Binding-site contacts:
Ligand atom C2 contacts residue LEU195 of chain 1.A at 4.0 Å (hydrophobic).
Ligand atom O2 contacts residue SER194 of chain 1.A at 4.0 Å.
Ligand atom C2 contacts residue ZN1 of chain 1.B at 4.2 Å.
Ligand atom C3 contacts residue LEU195 of chain 1.A at 3.9 Å (hydrophobic).
Ligand atom S1 contacts residue VAL119 of chain 1.A at 3.7 Å.
Ligand atom NH contacts residue GLU104 of chain 1.A at 4.2 Å.
Ligand atom C4 contacts residue THR197 of chain 1.A at 3.9 Å.
Ligand atom NH contacts residue ZN1 of chain 1.B at 2.0 Å.
Ligand atom O2 contacts residue TRP206 of chain 1.A at 3.5 Å.
Ligand atom NH contacts residue THR196 of chain 1.A at 2.9 Å (h-bond).
Ligand atom O1 contacts residue HIS117 of chain 1.A at 3.5 Å (h-bond).
Ligand atom C4 contacts residue LEU195 of chain 1.A at 3.7 Å (hydrophobic).
Ligand atom C3 contacts residue THR196 of chain 1.A at 4.4 Å.
Ligand atom NH contacts residue HIS94 of chain 1.A at 3.3 Å (h-bond).
Ligand atom O2 contacts residue THR196 of chain 1.A at 2.9 Å (h-bond).
Ligand atom S contacts residue ZN1 of chain 1.B at 3.1 Å.
Ligand atom S contacts residue THR196 of chain 1.A at 3.9 Å.
Ligand atom C5 contacts residue PHE128 of chain 1.A at 4.0 Å (hydrophobic).
Ligand atom S1 contacts residue GLN90 of chain 1.A at 4.0 Å.
Ligand atom C2 contacts residue HIS92 of chain 1.A at 4.0 Å.
Ligand atom NH contacts residue HIS92 of chain 1.A at 3.2 Å (h-bond).
Ligand atom S contacts residue LEU195 of chain 1.A at 4.5 Å.
Ligand atom S1 contacts residue HIS92 of chain 1.A at 4.1 Å.
Ligand atom C3 contacts residue THR197 of chain 1.A at 3.4 Å.
Ligand atom O1 contacts residue ZN1 of chain 1.B at 3.1 Å.
Ligand atom S1 contacts residue LEU195 of chain 1.A at 3.9 Å.
Ligand atom S contacts residue TRP206 of chain 1.A at 4.4 Å.
Ligand atom C5 contacts residue LEU195 of chain 1.A at 3.7 Å (hydrophobic).
Ligand atom S contacts residue HIS117 of chain 1.A at 4.0 Å.
Ligand atom O1 contacts residue TRP206 of chain 1.A at 3.9 Å.
Ligand atom O2 contacts residue LEU195 of chain 1.A at 3.3 Å.
Ligand atom O1 contacts residue HIS92 of chain 1.A at 3.4 Å.
Ligand atom O2 contacts residue ZN1 of chain 1.B at 4.1 Å.
Ligand atom O1 contacts residue VAL119 of chain 1.A at 3.9 Å.
Ligand atom O1 contacts residue VAL140 of chain 1.A at 3.6 Å.
Ligand atom C5 contacts residue GLN90 of chain 1.A at 4.0 Å.
Ligand atom NH contacts residue HIS117 of chain 1.A at 3.4 Å (h-bond).
Ligand atom S contacts residue HIS92 of chain 1.A at 3.9 Å.

Sequence of chain 1.A:
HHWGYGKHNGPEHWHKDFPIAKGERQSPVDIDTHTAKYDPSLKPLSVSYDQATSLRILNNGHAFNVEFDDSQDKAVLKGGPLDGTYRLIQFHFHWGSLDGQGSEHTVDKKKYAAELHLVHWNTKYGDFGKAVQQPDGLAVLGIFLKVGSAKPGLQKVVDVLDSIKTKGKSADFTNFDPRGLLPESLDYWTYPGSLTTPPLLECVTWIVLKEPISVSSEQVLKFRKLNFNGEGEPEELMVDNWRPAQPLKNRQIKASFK

The protein below binds the small molecule below.
Small molecule (SMILES): NS(=O)(=O)c1cccs1